Sequence of chain 1.A:
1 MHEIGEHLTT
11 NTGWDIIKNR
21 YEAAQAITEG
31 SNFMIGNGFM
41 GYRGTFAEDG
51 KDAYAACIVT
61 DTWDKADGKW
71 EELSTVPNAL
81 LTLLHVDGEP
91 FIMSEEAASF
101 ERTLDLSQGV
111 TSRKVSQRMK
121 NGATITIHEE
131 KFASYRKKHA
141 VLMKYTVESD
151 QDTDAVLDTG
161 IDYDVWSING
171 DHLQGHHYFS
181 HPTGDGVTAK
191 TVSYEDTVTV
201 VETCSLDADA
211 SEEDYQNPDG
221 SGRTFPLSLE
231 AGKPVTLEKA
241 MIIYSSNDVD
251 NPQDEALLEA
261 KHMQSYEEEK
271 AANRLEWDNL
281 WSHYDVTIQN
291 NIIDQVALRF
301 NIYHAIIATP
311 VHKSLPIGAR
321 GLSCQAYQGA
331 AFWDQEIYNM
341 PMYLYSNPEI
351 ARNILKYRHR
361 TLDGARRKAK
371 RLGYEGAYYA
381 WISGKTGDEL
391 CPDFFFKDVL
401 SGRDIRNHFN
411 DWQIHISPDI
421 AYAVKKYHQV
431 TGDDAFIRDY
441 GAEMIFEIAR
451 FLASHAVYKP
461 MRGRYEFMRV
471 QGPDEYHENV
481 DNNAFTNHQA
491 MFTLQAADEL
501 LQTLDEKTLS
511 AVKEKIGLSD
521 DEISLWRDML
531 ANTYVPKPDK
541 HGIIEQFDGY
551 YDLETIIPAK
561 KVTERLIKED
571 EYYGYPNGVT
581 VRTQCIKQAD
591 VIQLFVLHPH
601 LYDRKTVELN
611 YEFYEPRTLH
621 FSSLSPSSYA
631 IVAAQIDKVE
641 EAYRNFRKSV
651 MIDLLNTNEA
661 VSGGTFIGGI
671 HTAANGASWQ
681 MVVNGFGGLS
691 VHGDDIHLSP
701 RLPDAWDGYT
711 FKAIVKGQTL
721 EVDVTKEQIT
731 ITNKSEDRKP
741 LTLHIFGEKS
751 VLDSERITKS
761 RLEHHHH

Binding-site contacts:
Ligand atom C3 contacts residue GLN588 of chain 1.A at 4.2 Å.
Ligand atom O3 contacts residue TRP333 of chain 1.A at 3.1 Å (h-bond).
Ligand atom O2 contacts residue GLN588 of chain 1.A at 2.6 Å (h-bond).
Ligand atom C6 contacts residue TYR327 of chain 1.A at 3.5 Å (hydrophobic).
Ligand atom C1 contacts residue LYS587 of chain 1.A at 3.6 Å.
Ligand atom C6 contacts residue PHE332 of chain 1.A at 3.5 Å (hydrophobic).
Ligand atom C5 contacts residue ASP334 of chain 1.A at 4.2 Å.
Ligand atom O6 contacts residue LEU624 of chain 1.A at 3.7 Å.
Ligand atom C2 contacts residue GLU475 of chain 1.A at 4.0 Å.
Ligand atom O6 contacts residue ALA319 of chain 1.A at 3.8 Å.
Ligand atom C1 contacts residue TYR327 of chain 1.A at 4.2 Å (hydrophobic).
Ligand atom O3 contacts residue GLN588 of chain 1.A at 3.1 Å (h-bond).
Ligand atom O4 contacts residue TRP333 of chain 1.A at 2.9 Å (h-bond).
Ligand atom C5 contacts residue TYR327 of chain 1.A at 4.0 Å (hydrophobic).
Ligand atom O5 contacts residue TYR327 of chain 1.A at 3.6 Å.
Ligand atom O4 contacts residue ASP334 of chain 1.A at 2.7 Å (salt-bridge).
Ligand atom O4 contacts residue LEU624 of chain 1.A at 4.1 Å.
Ligand atom O2 contacts residue GLU475 of chain 1.A at 3.2 Å (salt-bridge).
Ligand atom O2 contacts residue SER622 of chain 1.A at 3.9 Å.
Ligand atom O2 contacts residue LYS587 of chain 1.A at 2.9 Å (salt-bridge).
Ligand atom O6 contacts residue ASP334 of chain 1.A at 2.5 Å (salt-bridge).
Ligand atom O1 contacts residue LYS587 of chain 1.A at 2.9 Å (salt-bridge).
Ligand atom O3 contacts residue LEU624 of chain 1.A at 3.6 Å.
Ligand atom C4 contacts residue TRP333 of chain 1.A at 3.8 Å (hydrophobic).
Ligand atom C5 contacts residue PHE332 of chain 1.A at 3.8 Å (hydrophobic).
Ligand atom C4 contacts residue LEU624 of chain 1.A at 3.9 Å (hydrophobic).
Ligand atom O1 contacts residue TYR327 of chain 1.A at 3.7 Å.
Ligand atom C1 contacts residue GLU475 of chain 1.A at 3.9 Å.
Ligand atom C6 contacts residue ALA319 of chain 1.A at 3.8 Å (hydrophobic).
Ligand atom O6 contacts residue ARG320 of chain 1.A at 3.9 Å.
Ligand atom C2 contacts residue SER622 of chain 1.A at 3.6 Å.
Ligand atom C3 contacts residue TRP333 of chain 1.A at 3.9 Å (hydrophobic).
Ligand atom C2 contacts residue LYS587 of chain 1.A at 3.8 Å.
Ligand atom O6 contacts residue TYR327 of chain 1.A at 3.8 Å.
Ligand atom C2 contacts residue GLN588 of chain 1.A at 3.5 Å.
Ligand atom O4 contacts residue PHE332 of chain 1.A at 3.6 Å.
Ligand atom O4 contacts residue TRP381 of chain 1.A at 3.9 Å.
Ligand atom C6 contacts residue ASP334 of chain 1.A at 3.3 Å.
Ligand atom C4 contacts residue ASP334 of chain 1.A at 3.5 Å.
Ligand atom C3 contacts residue GLU475 of chain 1.A at 3.8 Å.

The small molecule below binds the protein below.
Small molecule (SMILES): OC[C@H]1O[C@@H](O)[C@H](O)[C@@H](O)[C@@H]1O